Sequence of chain 1.C:
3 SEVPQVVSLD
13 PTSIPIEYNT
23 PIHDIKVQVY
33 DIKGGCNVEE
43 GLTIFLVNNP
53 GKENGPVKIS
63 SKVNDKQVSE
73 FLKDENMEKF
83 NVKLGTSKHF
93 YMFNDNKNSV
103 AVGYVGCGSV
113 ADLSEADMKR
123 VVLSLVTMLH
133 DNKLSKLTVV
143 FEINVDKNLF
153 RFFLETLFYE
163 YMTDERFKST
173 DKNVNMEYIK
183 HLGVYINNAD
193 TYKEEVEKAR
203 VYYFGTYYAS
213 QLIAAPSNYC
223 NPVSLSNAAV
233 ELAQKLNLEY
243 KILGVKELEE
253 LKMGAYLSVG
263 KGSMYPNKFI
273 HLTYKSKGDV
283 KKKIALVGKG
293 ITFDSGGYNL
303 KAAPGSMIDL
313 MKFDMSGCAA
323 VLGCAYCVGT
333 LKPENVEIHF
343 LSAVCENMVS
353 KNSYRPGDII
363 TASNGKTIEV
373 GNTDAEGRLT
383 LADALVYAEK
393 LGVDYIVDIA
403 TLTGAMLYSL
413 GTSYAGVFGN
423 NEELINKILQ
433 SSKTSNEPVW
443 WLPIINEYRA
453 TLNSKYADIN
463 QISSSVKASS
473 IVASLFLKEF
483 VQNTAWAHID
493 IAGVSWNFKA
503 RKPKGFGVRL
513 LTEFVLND

The small molecule below binds the protein below.
Small molecule (SMILES): N[C@@H](c1ccc(-n2cccn2)cc1)P(=O)(O)O

Binding-site contacts:
Ligand atom C8 contacts residue MET309 of chain 1.C at 3.4 Å (hydrophobic).
Ligand atom O3 contacts residue LEU404 of chain 1.C at 3.0 Å (h-bond).
Ligand atom N1 contacts residue ASP296 of chain 1.C at 3.5 Å (salt-bridge).
Ligand atom C3 contacts residue LYS303 of chain 1.C at 3.8 Å.
Ligand atom O1 contacts residue CO31 of chain 1.EA at 2.6 Å (h-bond).
Ligand atom O2 contacts residue ASP296 of chain 1.C at 3.2 Å (salt-bridge).
Ligand atom C4 contacts residue 1PE1 of chain 1.KA at 3.7 Å.
Ligand atom P contacts residue LEU404 of chain 1.C at 3.8 Å.
Ligand atom O1 contacts residue GLU378 of chain 1.C at 3.4 Å (salt-bridge).
Ligand atom P contacts residue ZN1 of chain 1.DA at 3.2 Å.
Ligand atom P contacts residue ZN1 of chain 1.FA at 3.0 Å.
Ligand atom C5 contacts residue GLY406 of chain 1.C at 3.8 Å.
Ligand atom O2 contacts residue 1PE1 of chain 1.KA at 3.6 Å (h-bond).
Ligand atom C8 contacts residue LEU409 of chain 1.C at 3.6 Å (hydrophobic).
Ligand atom O2 contacts residue LYS303 of chain 1.C at 2.4 Å (salt-bridge).
Ligand atom N1 contacts residue THR403 of chain 1.C at 3.5 Å (h-bond).
Ligand atom O2 contacts residue ZN1 of chain 1.FA at 2.5 Å.
Ligand atom C6 contacts residue ALA494 of chain 1.C at 3.7 Å (hydrophobic).
Ligand atom C1 contacts residue THR403 of chain 1.C at 3.3 Å.
Ligand atom N1 contacts residue ZN1 of chain 1.DA at 2.3 Å.
Ligand atom P contacts residue CO31 of chain 1.EA at 3.8 Å.
Ligand atom N1 contacts residue LYS291 of chain 1.C at 3.5 Å (salt-bridge).
Ligand atom O3 contacts residue CO31 of chain 1.EA at 3.2 Å (h-bond).
Ligand atom O3 contacts residue 1PE1 of chain 1.KA at 3.6 Å.
Ligand atom O1 contacts residue ASP376 of chain 1.C at 3.1 Å (salt-bridge).
Ligand atom O1 contacts residue ZN1 of chain 1.FA at 2.3 Å.
Ligand atom C7 contacts residue LEU409 of chain 1.C at 3.3 Å (hydrophobic).
Ligand atom C9 contacts residue PHE315 of chain 1.C at 3.7 Å (hydrophobic).
Ligand atom N1 contacts residue ASP316 of chain 1.C at 2.8 Å (salt-bridge).
Ligand atom O1 contacts residue ASP296 of chain 1.C at 3.2 Å (salt-bridge).
Ligand atom P contacts residue ASP376 of chain 1.C at 3.7 Å.
Ligand atom C10 contacts residue THR403 of chain 1.C at 3.6 Å.
Ligand atom C1 contacts residue LEU404 of chain 1.C at 3.7 Å (hydrophobic).
Ligand atom O1 contacts residue LYS291 of chain 1.C at 3.4 Å (salt-bridge).
Ligand atom C4 contacts residue MET313 of chain 1.C at 3.6 Å (hydrophobic).
Ligand atom C1 contacts residue ZN1 of chain 1.DA at 3.1 Å.
Ligand atom O1 contacts residue ZN1 of chain 1.DA at 2.4 Å.
Ligand atom C7 contacts residue MET309 of chain 1.C at 3.5 Å (hydrophobic).
Ligand atom O2 contacts residue ASP376 of chain 1.C at 3.1 Å (salt-bridge).
Ligand atom P contacts residue ASP296 of chain 1.C at 3.7 Å.